Binding-site contacts:
Ligand atom C6 contacts residue 8AN1 of chain 1.VE at 4.2 Å.
Ligand atom N2 contacts residue FME1 of chain 1.XE at 3.9 Å.
Ligand atom C2 contacts residue FME1 of chain 1.XE at 4.1 Å.
Ligand atom C3 contacts residue FME1 of chain 1.XE at 3.9 Å.
Ligand atom C5 contacts residue FME1 of chain 1.XE at 3.4 Å.
Ligand atom O1 contacts residue 8AN1 of chain 1.VE at 4.2 Å.
Ligand atom C6 contacts residue FME1 of chain 1.XE at 3.6 Å.
Ligand atom C contacts residue FME1 of chain 1.XE at 3.8 Å.
Ligand atom C4 contacts residue FME1 of chain 1.XE at 3.5 Å.
Ligand atom O1 contacts residue FME1 of chain 1.XE at 3.7 Å.
Ligand atom N contacts residue FME1 of chain 1.XE at 4.3 Å.
Ligand atom C1 contacts residue FME1 of chain 1.XE at 3.8 Å.
Ligand atom N2 contacts residue 8AN1 of chain 1.VE at 3.1 Å (h-bond).

A protein and the small-molecule ligand that binds it are described below.
Small molecule (SMILES): NC(=O)c1ccccc1N